Binding-site contacts:
Ligand atom C contacts residue HIS51 of chain 2.A at 3.9 Å.
Ligand atom O contacts residue PRO52 of chain 2.A at 3.8 Å.
Ligand atom CA contacts residue ARG53 of chain 2.A at 3.0 Å.
Ligand atom OXT contacts residue HIS51 of chain 2.A at 3.8 Å.
Ligand atom N contacts residue ARG53 of chain 2.A at 3.3 Å (salt-bridge).
Ligand atom C contacts residue ARG53 of chain 2.A at 3.9 Å.
Ligand atom N contacts residue HIS51 of chain 2.A at 2.9 Å (h-bond).
Ligand atom CA contacts residue HIS51 of chain 2.A at 3.6 Å.
Ligand atom O contacts residue HIS51 of chain 2.A at 4.2 Å.
Ligand atom O contacts residue ARG53 of chain 2.A at 3.7 Å.

Sequence of chain 2.A:
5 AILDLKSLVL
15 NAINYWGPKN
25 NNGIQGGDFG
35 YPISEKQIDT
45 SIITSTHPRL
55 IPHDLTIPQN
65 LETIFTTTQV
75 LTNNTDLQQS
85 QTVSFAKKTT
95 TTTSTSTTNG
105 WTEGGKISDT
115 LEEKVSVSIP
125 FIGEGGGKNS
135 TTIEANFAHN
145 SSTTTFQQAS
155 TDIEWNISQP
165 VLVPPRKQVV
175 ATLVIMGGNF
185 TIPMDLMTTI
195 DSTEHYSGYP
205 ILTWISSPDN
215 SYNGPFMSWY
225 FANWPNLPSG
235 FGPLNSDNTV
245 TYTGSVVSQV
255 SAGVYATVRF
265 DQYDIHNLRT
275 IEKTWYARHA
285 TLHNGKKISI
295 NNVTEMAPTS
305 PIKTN

The protein below binds the small molecule below.
Small molecule (SMILES): NCC(=O)O